Binding-site contacts:
Ligand atom O7 contacts residue GLY336 of chain 1.A at 3.9 Å.
Ligand atom C7 contacts residue ASN340 of chain 1.A at 3.4 Å.
Ligand atom C3 contacts residue ASN340 of chain 1.A at 3.8 Å.
Ligand atom N2 contacts residue SER368 of chain 1.A at 3.8 Å.
Ligand atom C2 contacts residue ASN340 of chain 1.A at 2.5 Å.
Ligand atom O5 contacts residue ASN340 of chain 1.A at 2.4 Å (h-bond).
Ligand atom O3 contacts residue SER368 of chain 1.A at 3.4 Å.
Ligand atom C8 contacts residue GLY336 of chain 1.A at 4.4 Å.
Ligand atom C8 contacts residue SER368 of chain 1.A at 3.4 Å.
Ligand atom O7 contacts residue ASN340 of chain 1.A at 3.6 Å.
Ligand atom C7 contacts residue GLY336 of chain 1.A at 4.4 Å.
Ligand atom C3 contacts residue SER368 of chain 1.A at 4.2 Å.
Ligand atom C8 contacts residue PHE339 of chain 1.A at 4.0 Å (hydrophobic).
Ligand atom N2 contacts residue ASN340 of chain 1.A at 2.9 Å (h-bond).
Ligand atom C8 contacts residue LEU365 of chain 1.A at 3.8 Å (hydrophobic).
Ligand atom C5 contacts residue ASN340 of chain 1.A at 3.7 Å.
Ligand atom C7 contacts residue SER368 of chain 1.A at 4.0 Å.
Ligand atom C4 contacts residue ASN340 of chain 1.A at 4.2 Å.
Ligand atom C1 contacts residue ASN340 of chain 1.A at 1.4 Å.

The small molecule below binds the protein below.
Small molecule (SMILES): CC(=O)N[C@@H]1[C@@H](O)[C@H](O)[C@@H](CO)O[C@H]1O

Sequence of chain 1.A:
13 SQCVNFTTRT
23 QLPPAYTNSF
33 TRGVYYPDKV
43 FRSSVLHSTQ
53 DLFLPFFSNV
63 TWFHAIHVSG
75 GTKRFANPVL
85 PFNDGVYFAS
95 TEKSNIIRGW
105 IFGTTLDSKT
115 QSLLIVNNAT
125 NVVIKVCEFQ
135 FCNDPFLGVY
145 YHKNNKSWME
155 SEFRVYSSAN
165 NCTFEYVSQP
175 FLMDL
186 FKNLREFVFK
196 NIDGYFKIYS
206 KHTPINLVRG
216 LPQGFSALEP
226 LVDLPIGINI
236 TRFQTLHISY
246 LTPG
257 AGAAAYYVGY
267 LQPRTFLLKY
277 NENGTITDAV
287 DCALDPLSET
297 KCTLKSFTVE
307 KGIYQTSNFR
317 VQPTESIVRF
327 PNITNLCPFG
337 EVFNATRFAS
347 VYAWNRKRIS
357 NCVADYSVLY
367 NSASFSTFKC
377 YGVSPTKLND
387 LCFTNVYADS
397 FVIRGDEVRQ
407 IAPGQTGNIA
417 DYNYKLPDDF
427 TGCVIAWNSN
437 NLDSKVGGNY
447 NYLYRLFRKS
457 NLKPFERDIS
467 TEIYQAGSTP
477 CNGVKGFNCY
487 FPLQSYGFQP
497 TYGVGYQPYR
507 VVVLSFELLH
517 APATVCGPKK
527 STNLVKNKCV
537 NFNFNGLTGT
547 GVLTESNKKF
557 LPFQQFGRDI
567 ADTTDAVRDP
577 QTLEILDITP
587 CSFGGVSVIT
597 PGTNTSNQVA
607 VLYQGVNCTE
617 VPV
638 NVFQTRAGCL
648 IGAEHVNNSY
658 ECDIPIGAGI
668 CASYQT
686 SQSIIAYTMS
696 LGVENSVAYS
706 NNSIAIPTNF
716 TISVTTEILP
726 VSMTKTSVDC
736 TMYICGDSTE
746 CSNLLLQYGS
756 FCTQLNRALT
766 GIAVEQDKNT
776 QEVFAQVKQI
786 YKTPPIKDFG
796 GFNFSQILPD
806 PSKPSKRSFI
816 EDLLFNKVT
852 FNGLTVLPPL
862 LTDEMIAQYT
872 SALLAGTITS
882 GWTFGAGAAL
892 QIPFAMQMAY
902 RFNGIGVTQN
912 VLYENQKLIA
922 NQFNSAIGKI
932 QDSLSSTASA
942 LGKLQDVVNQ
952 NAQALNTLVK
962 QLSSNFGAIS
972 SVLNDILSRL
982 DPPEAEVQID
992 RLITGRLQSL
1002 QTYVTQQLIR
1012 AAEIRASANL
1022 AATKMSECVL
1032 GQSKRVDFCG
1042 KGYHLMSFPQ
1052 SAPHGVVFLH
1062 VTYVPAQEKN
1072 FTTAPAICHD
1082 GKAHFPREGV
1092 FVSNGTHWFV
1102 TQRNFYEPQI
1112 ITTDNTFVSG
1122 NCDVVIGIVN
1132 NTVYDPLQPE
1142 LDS